Sequence of chain 1.A:
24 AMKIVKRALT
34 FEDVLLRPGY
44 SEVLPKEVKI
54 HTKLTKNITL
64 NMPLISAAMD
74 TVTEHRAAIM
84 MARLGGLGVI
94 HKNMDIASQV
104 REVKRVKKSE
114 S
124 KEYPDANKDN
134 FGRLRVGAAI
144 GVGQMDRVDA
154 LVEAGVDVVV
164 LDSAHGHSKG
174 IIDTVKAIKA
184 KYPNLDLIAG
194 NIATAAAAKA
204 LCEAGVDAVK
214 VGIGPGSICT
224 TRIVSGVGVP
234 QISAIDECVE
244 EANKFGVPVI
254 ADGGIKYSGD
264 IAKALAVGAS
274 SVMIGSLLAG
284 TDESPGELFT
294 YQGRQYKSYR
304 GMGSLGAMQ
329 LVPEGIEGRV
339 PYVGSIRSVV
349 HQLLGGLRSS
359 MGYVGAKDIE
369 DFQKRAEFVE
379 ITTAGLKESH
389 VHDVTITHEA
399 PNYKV

The protein below binds the small molecule below.
Small molecule (SMILES): O=c1[nH]cnc2c1ncn2[C@@H]1O[C@H](COP(=O)(O)O)[C@@H](O)[C@H]1O

Binding-site contacts:
Ligand atom O1P contacts residue SER279 of chain 1.A at 3.4 Å.
Ligand atom O2P contacts residue SER279 of chain 1.A at 3.2 Å (h-bond).
Ligand atom O5' contacts residue GLY219 of chain 1.A at 3.4 Å.
Ligand atom C5 contacts residue 8L71 of chain 1.J at 3.5 Å.
Ligand atom O3' contacts residue MET276 of chain 1.A at 3.6 Å (h-bond).
Ligand atom O1P contacts residue TYR302 of chain 1.A at 2.7 Å (h-bond).
Ligand atom O6 contacts residue GLY306 of chain 1.A at 2.7 Å (h-bond).
Ligand atom O6 contacts residue GLY333 of chain 1.A at 3.5 Å.
Ligand atom N1 contacts residue GLU332 of chain 1.A at 3.2 Å (salt-bridge).
Ligand atom C3' contacts residue ASP255 of chain 1.A at 3.4 Å.
Ligand atom O3P contacts residue GLY219 of chain 1.A at 3.5 Å.
Ligand atom C4 contacts residue 8L71 of chain 1.J at 3.3 Å.
Ligand atom C2 contacts residue CYS222 of chain 1.A at 3.2 Å (hydrophobic).
Ligand atom O2P contacts residue GLY278 of chain 1.A at 2.8 Å (h-bond).
Ligand atom N7 contacts residue MET305 of chain 1.A at 2.9 Å (h-bond).
Ligand atom C8 contacts residue MET72 of chain 1.A at 3.5 Å (hydrophobic).
Ligand atom C5 contacts residue ILE221 of chain 1.A at 3.6 Å (hydrophobic).
Ligand atom C6 contacts residue GLY306 of chain 1.A at 3.4 Å.
Ligand atom C6 contacts residue MET305 of chain 1.A at 3.6 Å (hydrophobic).
Ligand atom O3P contacts residue GLY257 of chain 1.A at 2.7 Å (h-bond).
Ligand atom P contacts residue SER220 of chain 1.A at 3.6 Å.
Ligand atom O3' contacts residue ASP255 of chain 1.A at 2.3 Å (salt-bridge).
Ligand atom O2' contacts residue ASP255 of chain 1.A at 2.6 Å (salt-bridge).
Ligand atom N7 contacts residue GLY304 of chain 1.A at 3.7 Å.
Ligand atom N1 contacts residue 8L71 of chain 1.J at 3.3 Å.
Ligand atom C6 contacts residue 8L71 of chain 1.J at 3.6 Å.
Ligand atom C4' contacts residue ASP255 of chain 1.A at 3.6 Å.
Ligand atom O2' contacts residue ASN194 of chain 1.A at 3.6 Å (h-bond).
Ligand atom O5' contacts residue GLY256 of chain 1.A at 3.5 Å.
Ligand atom O6 contacts residue GLY304 of chain 1.A at 3.1 Å.
Ligand atom C2 contacts residue 8L71 of chain 1.J at 3.2 Å.
Ligand atom C5 contacts residue MET305 of chain 1.A at 3.6 Å (hydrophobic).
Ligand atom O6 contacts residue MET305 of chain 1.A at 3.0 Å (h-bond).
Ligand atom P contacts residue TYR302 of chain 1.A at 3.7 Å.
Ligand atom C5' contacts residue TYR302 of chain 1.A at 3.5 Å (hydrophobic).
Ligand atom O1P contacts residue SER220 of chain 1.A at 2.6 Å (h-bond).
Ligand atom O3' contacts residue ALA70 of chain 1.A at 3.6 Å.
Ligand atom N3 contacts residue CYS222 of chain 1.A at 3.5 Å.
Ligand atom N3 contacts residue 8L71 of chain 1.J at 3.2 Å.
Ligand atom O3P contacts residue SER220 of chain 1.A at 3.1 Å (h-bond).